Sequence of chain 1.A:
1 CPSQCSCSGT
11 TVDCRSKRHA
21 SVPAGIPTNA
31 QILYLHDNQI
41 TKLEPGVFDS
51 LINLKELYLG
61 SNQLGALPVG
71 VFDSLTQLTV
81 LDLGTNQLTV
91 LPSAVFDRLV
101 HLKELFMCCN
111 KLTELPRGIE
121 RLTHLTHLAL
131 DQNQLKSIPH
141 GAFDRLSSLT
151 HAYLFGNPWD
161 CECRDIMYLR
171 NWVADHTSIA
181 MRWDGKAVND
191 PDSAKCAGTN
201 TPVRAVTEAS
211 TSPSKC

Binding-site contacts:
Ligand atom O5 contacts residue CYS109 of chain 1.A at 4.0 Å.
Ligand atom C2 contacts residue CYS109 of chain 1.A at 4.2 Å (hydrophobic).
Ligand atom C5 contacts residue TRP183 of chain 1.A at 3.6 Å (hydrophobic).
Ligand atom O1 contacts residue HIS36 of chain 1.A at 3.9 Å.
Ligand atom C2 contacts residue GLN132 of chain 1.A at 3.7 Å.
Ligand atom C3 contacts residue TRP183 of chain 1.A at 3.7 Å (hydrophobic).
Ligand atom O5 contacts residue CYS108 of chain 1.A at 3.9 Å.
Ligand atom O2 contacts residue GLN132 of chain 1.A at 3.2 Å (h-bond).
Ligand atom C1 contacts residue CYS108 of chain 1.A at 3.8 Å (hydrophobic).
Ligand atom O5 contacts residue THR85 of chain 1.A at 3.9 Å.
Ligand atom O3 contacts residue GLN132 of chain 1.A at 4.2 Å.
Ligand atom C1 contacts residue TRP183 of chain 1.A at 4.0 Å (hydrophobic).
Ligand atom O3 contacts residue CYS108 of chain 1.A at 4.2 Å.
Ligand atom C6 contacts residue TYR153 of chain 1.A at 3.8 Å (hydrophobic).
Ligand atom O6 contacts residue TYR153 of chain 1.A at 4.2 Å.
Ligand atom C6 contacts residue TRP183 of chain 1.A at 4.1 Å (hydrophobic).
Ligand atom O4 contacts residue CYS108 of chain 1.A at 3.8 Å.
Ligand atom O6 contacts residue TRP183 of chain 1.A at 4.1 Å.
Ligand atom C2 contacts residue ASP82 of chain 1.A at 3.8 Å.
Ligand atom O4 contacts residue ASP131 of chain 1.A at 3.0 Å (salt-bridge).
Ligand atom C4 contacts residue TYR153 of chain 1.A at 4.2 Å (hydrophobic).
Ligand atom C3 contacts residue ASP131 of chain 1.A at 4.0 Å.
Ligand atom O6 contacts residue PHE106 of chain 1.A at 3.1 Å.
Ligand atom O3 contacts residue ASP82 of chain 1.A at 2.7 Å (salt-bridge).
Ligand atom O2 contacts residue TRP183 of chain 1.A at 3.8 Å.
Ligand atom C6 contacts residue TRP183 of chain 1.A at 3.8 Å (hydrophobic).
Ligand atom C6 contacts residue PHE106 of chain 1.A at 3.7 Å (hydrophobic).
Ligand atom O3 contacts residue PHE155 of chain 1.A at 3.9 Å.
Ligand atom C1 contacts residue CYS109 of chain 1.A at 3.8 Å (hydrophobic).
Ligand atom O6 contacts residue TRP183 of chain 1.A at 4.0 Å.
Ligand atom C6 contacts residue THR85 of chain 1.A at 3.9 Å.
Ligand atom O3 contacts residue TRP183 of chain 1.A at 4.1 Å.
Ligand atom C4 contacts residue TRP183 of chain 1.A at 3.9 Å (hydrophobic).
Ligand atom O3 contacts residue ASP131 of chain 1.A at 2.7 Å (salt-bridge).
Ligand atom O2 contacts residue TRP183 of chain 1.A at 4.0 Å.
Ligand atom C4 contacts residue ASP131 of chain 1.A at 4.0 Å.
Ligand atom O2 contacts residue ASP82 of chain 1.A at 2.9 Å (salt-bridge).
Ligand atom C6 contacts residue SER61 of chain 1.A at 4.2 Å.
Ligand atom O4 contacts residue ALA129 of chain 1.A at 3.6 Å.
Ligand atom C3 contacts residue ASP82 of chain 1.A at 3.6 Å.

The protein below binds the small molecule below.
Small molecule (SMILES): C[C@@H]1O[C@@H](O[C@H]2[C@H](O[C@H]3[C@H](O)[C@@H](O)[C@H](O)O[C@@H]3CO)O[C@H](CO)[C@H](O)[C@@H]2O)[C@@H](O)[C@H](O)[C@@H]1O